Sequence of chain 1.B:
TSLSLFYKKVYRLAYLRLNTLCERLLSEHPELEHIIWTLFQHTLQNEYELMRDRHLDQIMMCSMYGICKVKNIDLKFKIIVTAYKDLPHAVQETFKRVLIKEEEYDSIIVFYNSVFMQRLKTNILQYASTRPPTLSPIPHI

This small molecule binds to this protein.
Small molecule (SMILES): CC(C)C[C@H](NC(=O)[C@H](CCC(N)=O)NC(=O)[C@H](CCC(=O)O)NC(=O)[C@H](Cc1ccc(O)cc1)NC(=O)[C@H](CS)NC(=O)[C@H](Cc1ccc(O)cc1)NC(=O)[C@H](CC(C)C)NC(=O)[C@@H](N)CC(=O)O)C(=O)N[C@@H](CC(N)=O)C(=O)O

Binding-site contacts:
Ligand atom O contacts residue LYS78 of chain 1.B at 3.7 Å.
Ligand atom O contacts residue LYS78 of chain 1.B at 3.0 Å.
Ligand atom CZ contacts residue ASN122 of chain 1.B at 3.5 Å.
Ligand atom CE2 contacts residue ASN122 of chain 1.B at 3.1 Å.
Ligand atom O contacts residue ILE118 of chain 1.B at 3.5 Å.
Ligand atom CA contacts residue TYR74 of chain 1.B at 3.3 Å (hydrophobic).
Ligand atom CB contacts residue MET126 of chain 1.B at 3.7 Å (hydrophobic).
Ligand atom C contacts residue ILE118 of chain 1.B at 3.8 Å (hydrophobic).
Ligand atom O contacts residue LYS105 of chain 1.B at 3.8 Å.
Ligand atom CA contacts residue ASN122 of chain 1.B at 3.8 Å.
Ligand atom CB contacts residue ILE118 of chain 1.B at 3.5 Å (hydrophobic).
Ligand atom CD contacts residue LYS85 of chain 1.B at 3.8 Å.
Ligand atom CG contacts residue ILE118 of chain 1.B at 3.5 Å (hydrophobic).
Ligand atom CD1 contacts residue ILE117 of chain 1.B at 3.8 Å (hydrophobic).
Ligand atom OE1 contacts residue LYS85 of chain 1.B at 3.4 Å.
Ligand atom C contacts residue TYR121 of chain 1.B at 3.7 Å (hydrophobic).
Ligand atom CD2 contacts residue ASN122 of chain 1.B at 3.6 Å.
Ligand atom CA contacts residue ASN122 of chain 1.B at 3.7 Å.
Ligand atom O contacts residue LYS78 of chain 1.B at 3.5 Å.
Ligand atom OH contacts residue ASN122 of chain 1.B at 3.6 Å.
Ligand atom OE1 contacts residue PHE86 of chain 1.B at 3.4 Å (h-bond).
Ligand atom CD contacts residue PHE86 of chain 1.B at 3.5 Å (hydrophobic).
Ligand atom OXT contacts residue LYS87 of chain 1.B at 3.5 Å.
Ligand atom CG contacts residue ASN122 of chain 1.B at 3.8 Å.
Ligand atom N contacts residue ASN122 of chain 1.B at 2.9 Å (h-bond).
Ligand atom OE1 contacts residue LYS87 of chain 1.B at 3.2 Å (salt-bridge).
Ligand atom CD2 contacts residue ILE118 of chain 1.B at 3.8 Å (hydrophobic).
Ligand atom C contacts residue ASN122 of chain 1.B at 3.8 Å.
Ligand atom OE2 contacts residue PHE86 of chain 1.B at 2.9 Å (h-bond).
Ligand atom CB contacts residue ASN122 of chain 1.B at 3.5 Å.
Ligand atom O contacts residue TYR121 of chain 1.B at 2.7 Å (h-bond).
Ligand atom O contacts residue ASN122 of chain 1.B at 3.0 Å (h-bond).
Ligand atom C contacts residue LYS78 of chain 1.B at 3.8 Å.
Ligand atom CB contacts residue TYR74 of chain 1.B at 3.4 Å (hydrophobic).
Ligand atom CE1 contacts residue ASN122 of chain 1.B at 3.6 Å.
Ligand atom CD1 contacts residue ILE133 of chain 1.B at 3.7 Å (hydrophobic).
Ligand atom O contacts residue TYR74 of chain 1.B at 3.8 Å.
Ligand atom CB contacts residue TYR121 of chain 1.B at 3.6 Å (hydrophobic).
Ligand atom SG contacts residue TYR74 of chain 1.B at 3.4 Å (h-bond).
Ligand atom OE2 contacts residue LYS85 of chain 1.B at 3.6 Å.